Binding-site contacts:
Ligand atom C8 contacts residue ASN138 of chain 1.A at 3.7 Å.
Ligand atom C4 contacts residue ASN138 of chain 1.A at 4.2 Å.
Ligand atom C1 contacts residue ASN138 of chain 1.A at 1.5 Å.
Ligand atom O7 contacts residue ASN138 of chain 1.A at 3.5 Å (h-bond).
Ligand atom N2 contacts residue ASN138 of chain 1.A at 2.9 Å (h-bond).
Ligand atom O5 contacts residue LYS152 of chain 1.A at 4.3 Å.
Ligand atom C3 contacts residue ASN138 of chain 1.A at 3.8 Å.
Ligand atom C8 contacts residue THR140 of chain 1.A at 4.0 Å.
Ligand atom C7 contacts residue THR140 of chain 1.A at 4.3 Å.
Ligand atom C5 contacts residue ASN138 of chain 1.A at 3.7 Å.
Ligand atom C2 contacts residue ASN138 of chain 1.A at 2.5 Å.
Ligand atom O5 contacts residue ASN138 of chain 1.A at 2.4 Å (h-bond).
Ligand atom C7 contacts residue ASN138 of chain 1.A at 3.4 Å.
Ligand atom O7 contacts residue THR140 of chain 1.A at 3.8 Å.

A protein and the small-molecule ligand that binds it are described below.
Small molecule (SMILES): CC(=O)N[C@@H]1[C@@H](O)[C@H](O)[C@@H](CO)O[C@H]1O

Sequence of chain 1.A:
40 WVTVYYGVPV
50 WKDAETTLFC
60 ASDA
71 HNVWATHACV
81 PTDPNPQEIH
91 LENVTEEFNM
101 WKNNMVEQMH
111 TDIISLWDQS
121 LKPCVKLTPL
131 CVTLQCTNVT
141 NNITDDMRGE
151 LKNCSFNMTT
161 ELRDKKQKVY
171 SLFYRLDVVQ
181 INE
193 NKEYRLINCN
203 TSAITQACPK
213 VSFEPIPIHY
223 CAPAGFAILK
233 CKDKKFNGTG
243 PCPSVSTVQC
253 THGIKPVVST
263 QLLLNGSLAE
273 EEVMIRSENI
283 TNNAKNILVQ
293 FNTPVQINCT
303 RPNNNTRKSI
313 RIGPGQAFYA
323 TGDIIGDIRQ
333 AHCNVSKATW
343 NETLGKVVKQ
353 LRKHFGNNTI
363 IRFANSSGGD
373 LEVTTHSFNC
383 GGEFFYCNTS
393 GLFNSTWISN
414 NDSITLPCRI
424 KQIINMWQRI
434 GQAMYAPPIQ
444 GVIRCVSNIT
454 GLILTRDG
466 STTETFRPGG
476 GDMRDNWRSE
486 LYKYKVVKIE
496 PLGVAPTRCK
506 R